A protein and the small-molecule ligand that binds it are described below.
Small molecule (SMILES): CC(=O)N[C@H]1[C@H](O[C@H]2[C@H](O)[C@@H](NC(C)=O)CO[C@@H]2CO)O[C@H](CO)[C@@H](O[C@@H]2O[C@H](CO)[C@@H](O)[C@H](O[C@H]3O[C@H](CO)[C@@H](O)[C@H](O)[C@@H]3O)[C@@H]2O)[C@@H]1O

Sequence of chain 2.A:
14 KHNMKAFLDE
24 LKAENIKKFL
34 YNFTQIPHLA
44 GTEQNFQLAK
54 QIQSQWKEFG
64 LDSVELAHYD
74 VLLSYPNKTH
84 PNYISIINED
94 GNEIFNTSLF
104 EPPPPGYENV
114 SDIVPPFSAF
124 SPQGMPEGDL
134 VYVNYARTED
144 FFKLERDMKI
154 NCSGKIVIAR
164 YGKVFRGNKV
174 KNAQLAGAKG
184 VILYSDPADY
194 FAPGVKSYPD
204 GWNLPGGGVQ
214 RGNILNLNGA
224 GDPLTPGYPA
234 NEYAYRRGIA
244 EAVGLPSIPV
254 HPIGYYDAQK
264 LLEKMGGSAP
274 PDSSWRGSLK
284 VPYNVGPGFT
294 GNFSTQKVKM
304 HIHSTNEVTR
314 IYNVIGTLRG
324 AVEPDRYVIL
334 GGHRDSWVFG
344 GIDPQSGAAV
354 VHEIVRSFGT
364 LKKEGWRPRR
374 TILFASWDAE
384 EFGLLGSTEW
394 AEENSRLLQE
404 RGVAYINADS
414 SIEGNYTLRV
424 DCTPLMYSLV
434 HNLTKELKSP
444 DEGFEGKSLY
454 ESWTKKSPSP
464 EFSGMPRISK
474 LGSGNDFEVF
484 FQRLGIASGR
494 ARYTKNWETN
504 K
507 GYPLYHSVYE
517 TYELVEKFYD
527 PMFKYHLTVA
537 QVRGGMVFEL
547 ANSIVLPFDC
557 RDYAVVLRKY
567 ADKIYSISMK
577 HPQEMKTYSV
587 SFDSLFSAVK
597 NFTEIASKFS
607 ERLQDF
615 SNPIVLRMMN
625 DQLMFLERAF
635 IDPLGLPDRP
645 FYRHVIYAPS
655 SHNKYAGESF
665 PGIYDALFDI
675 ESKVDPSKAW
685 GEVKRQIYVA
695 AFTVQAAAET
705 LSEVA

Sequence of chain 1.A:
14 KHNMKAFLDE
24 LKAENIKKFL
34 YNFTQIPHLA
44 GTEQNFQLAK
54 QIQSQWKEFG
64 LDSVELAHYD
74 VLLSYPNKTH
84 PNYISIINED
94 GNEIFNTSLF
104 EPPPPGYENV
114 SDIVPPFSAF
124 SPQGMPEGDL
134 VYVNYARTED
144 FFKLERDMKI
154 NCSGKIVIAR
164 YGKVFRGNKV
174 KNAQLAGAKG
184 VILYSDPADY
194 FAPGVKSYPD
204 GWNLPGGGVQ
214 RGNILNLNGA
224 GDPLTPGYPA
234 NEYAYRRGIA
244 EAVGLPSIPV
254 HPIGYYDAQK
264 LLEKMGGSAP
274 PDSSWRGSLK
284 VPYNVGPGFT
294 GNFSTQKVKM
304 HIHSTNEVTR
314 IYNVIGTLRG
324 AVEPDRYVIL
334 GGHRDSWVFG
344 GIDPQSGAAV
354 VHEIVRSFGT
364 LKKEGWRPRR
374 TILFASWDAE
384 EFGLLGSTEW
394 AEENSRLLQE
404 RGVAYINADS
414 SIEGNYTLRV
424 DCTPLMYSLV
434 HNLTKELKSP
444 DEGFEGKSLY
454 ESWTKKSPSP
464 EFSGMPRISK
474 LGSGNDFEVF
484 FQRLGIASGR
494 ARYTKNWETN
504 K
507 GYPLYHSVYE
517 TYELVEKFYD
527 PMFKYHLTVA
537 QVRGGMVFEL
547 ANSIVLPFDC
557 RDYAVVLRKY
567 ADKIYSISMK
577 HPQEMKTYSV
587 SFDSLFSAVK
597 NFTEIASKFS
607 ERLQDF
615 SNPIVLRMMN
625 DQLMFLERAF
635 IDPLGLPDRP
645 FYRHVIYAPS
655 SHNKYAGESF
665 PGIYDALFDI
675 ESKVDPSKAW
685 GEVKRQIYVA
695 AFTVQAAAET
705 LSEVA

Binding-site contacts:
Ligand atom O3 contacts residue GLU235 of chain 1.A at 3.9 Å.
Ligand atom N2 contacts residue GLN699 of chain 2.A at 3.6 Å (h-bond).
Ligand atom C8 contacts residue ALA594 of chain 2.A at 3.8 Å (hydrophobic).
Ligand atom C7 contacts residue ASN597 of chain 2.A at 3.8 Å.
Ligand atom C6 contacts residue HIS71 of chain 1.A at 4.0 Å.
Ligand atom O4 contacts residue GLU235 of chain 1.A at 3.2 Å (salt-bridge).
Ligand atom C1 contacts residue SER593 of chain 2.A at 3.6 Å.
Ligand atom O2 contacts residue HIS71 of chain 1.A at 3.1 Å (h-bond).
Ligand atom C1 contacts residue ARG313 of chain 1.A at 4.0 Å.
Ligand atom C1 contacts residue GLN699 of chain 2.A at 3.8 Å.
Ligand atom O4 contacts residue GLU235 of chain 1.A at 3.5 Å (salt-bridge).
Ligand atom C2 contacts residue SER593 of chain 2.A at 3.7 Å.
Ligand atom O5 contacts residue HIS71 of chain 1.A at 3.6 Å.
Ligand atom C4 contacts residue GLU235 of chain 1.A at 3.6 Å.
Ligand atom C1 contacts residue GLU235 of chain 1.A at 4.0 Å.
Ligand atom N2 contacts residue SER593 of chain 2.A at 2.9 Å (h-bond).
Ligand atom C3 contacts residue ARG313 of chain 1.A at 3.8 Å.
Ligand atom C7 contacts residue GLN699 of chain 2.A at 3.4 Å.
Ligand atom C2 contacts residue GLN699 of chain 2.A at 3.7 Å.
Ligand atom C7 contacts residue SER593 of chain 2.A at 3.8 Å.
Ligand atom C8 contacts residue TYR236 of chain 1.A at 3.7 Å (hydrophobic).
Ligand atom O2 contacts residue ARG313 of chain 1.A at 3.3 Å (salt-bridge).
Ligand atom O2 contacts residue GLU235 of chain 1.A at 2.2 Å (salt-bridge).
Ligand atom C8 contacts residue SER593 of chain 2.A at 3.9 Å.
Ligand atom C2 contacts residue ARG313 of chain 1.A at 3.8 Å.
Ligand atom C8 contacts residue SER590 of chain 2.A at 3.4 Å.
Ligand atom O5 contacts residue ASN597 of chain 2.A at 2.2 Å (h-bond).
Ligand atom C3 contacts residue ASN597 of chain 2.A at 3.7 Å.
Ligand atom O3 contacts residue ARG313 of chain 1.A at 3.0 Å (salt-bridge).
Ligand atom C5 contacts residue ASN597 of chain 2.A at 3.6 Å.
Ligand atom C5 contacts residue GLU235 of chain 1.A at 3.5 Å.
Ligand atom N2 contacts residue ASN597 of chain 2.A at 2.9 Å (h-bond).
Ligand atom C2 contacts residue GLU235 of chain 1.A at 3.1 Å.
Ligand atom C6 contacts residue GLU235 of chain 1.A at 3.8 Å.
Ligand atom C3 contacts residue ARG313 of chain 1.A at 3.8 Å.
Ligand atom O7 contacts residue GLN699 of chain 2.A at 3.3 Å.
Ligand atom C1 contacts residue ASN597 of chain 2.A at 1.4 Å.
Ligand atom C3 contacts residue GLU235 of chain 1.A at 3.5 Å.
Ligand atom C2 contacts residue ASN597 of chain 2.A at 2.4 Å.
Ligand atom C4 contacts residue ARG313 of chain 1.A at 3.6 Å.